Sequence of chain 1.B:
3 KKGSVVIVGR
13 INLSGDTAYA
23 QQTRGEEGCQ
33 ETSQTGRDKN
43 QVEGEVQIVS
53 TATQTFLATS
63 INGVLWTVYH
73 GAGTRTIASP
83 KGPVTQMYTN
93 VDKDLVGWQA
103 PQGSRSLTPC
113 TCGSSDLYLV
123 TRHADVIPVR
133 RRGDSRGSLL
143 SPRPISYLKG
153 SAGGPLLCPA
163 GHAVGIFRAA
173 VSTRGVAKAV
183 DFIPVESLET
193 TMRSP

Sequence of chain 1.C:
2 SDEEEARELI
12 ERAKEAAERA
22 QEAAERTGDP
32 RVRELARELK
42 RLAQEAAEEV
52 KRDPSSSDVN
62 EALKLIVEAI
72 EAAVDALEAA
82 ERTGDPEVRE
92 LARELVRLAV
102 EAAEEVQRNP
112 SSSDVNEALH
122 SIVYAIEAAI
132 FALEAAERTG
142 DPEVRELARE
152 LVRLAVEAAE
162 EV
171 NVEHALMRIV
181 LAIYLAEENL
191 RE

Binding-site contacts:
Ligand atom N3 contacts residue HIS72 of chain 1.B at 3.1 Å (h-bond).
Ligand atom N1 contacts residue ALA172 of chain 1.B at 2.8 Å (h-bond).
Ligand atom O4 contacts residue PHE58 of chain 1.B at 3.5 Å.
Ligand atom C11 contacts residue HIS72 of chain 1.B at 3.5 Å.
Ligand atom O1 contacts residue ALA172 of chain 1.B at 3.5 Å (h-bond).
Ligand atom C21 contacts residue MET177 of chain 1.C at 3.5 Å (hydrophobic).
Ligand atom O6 contacts residue LYS151 of chain 1.B at 3.5 Å.
Ligand atom O9 contacts residue GLY152 of chain 1.B at 2.9 Å (h-bond).
Ligand atom C30 contacts residue TYR184 of chain 1.C at 3.6 Å (hydrophobic).
Ligand atom O4 contacts residue GLY152 of chain 1.B at 3.1 Å.
Ligand atom C14 contacts residue ASP94 of chain 1.B at 3.4 Å.
Ligand atom C27 contacts residue HIS72 of chain 1.B at 3.4 Å.
Ligand atom C17 contacts residue MET177 of chain 1.C at 3.6 Å (hydrophobic).
Ligand atom C23 contacts residue HIS72 of chain 1.B at 3.4 Å.
Ligand atom O9 contacts residue SER153 of chain 1.B at 3.6 Å.
Ligand atom F1 contacts residue ASP183 of chain 1.B at 3.3 Å.
Ligand atom O2 contacts residue VAL180 of chain 1.C at 3.6 Å.
Ligand atom C21 contacts residue ARG170 of chain 1.B at 3.4 Å.
Ligand atom O5 contacts residue LEU181 of chain 1.C at 3.3 Å.
Ligand atom N3 contacts residue ALA154 of chain 1.B at 3.5 Å.
Ligand atom C10 contacts residue LYS151 of chain 1.B at 3.6 Å.
Ligand atom O4 contacts residue ALA154 of chain 1.B at 3.5 Å (h-bond).
Ligand atom O3 contacts residue ALA171 of chain 1.B at 3.1 Å.
Ligand atom C27 contacts residue TYR184 of chain 1.C at 3.6 Å (hydrophobic).
Ligand atom C32 contacts residue HIS72 of chain 1.B at 3.5 Å.
Ligand atom C4 contacts residue ALA154 of chain 1.B at 3.5 Å (hydrophobic).
Ligand atom C1 contacts residue PHE169 of chain 1.B at 3.4 Å (hydrophobic).
Ligand atom C29 contacts residue PHE58 of chain 1.B at 3.6 Å (hydrophobic).
Ligand atom N2 contacts residue HIS72 of chain 1.B at 3.5 Å (h-bond).
Ligand atom O3 contacts residue ALA172 of chain 1.B at 2.9 Å (h-bond).
Ligand atom O9 contacts residue LYS151 of chain 1.B at 3.3 Å.
Ligand atom C23 contacts residue TYR184 of chain 1.C at 3.4 Å (hydrophobic).
Ligand atom F1 contacts residue ARG170 of chain 1.B at 3.4 Å.
Ligand atom O6 contacts residue GLY152 of chain 1.B at 3.0 Å (h-bond).
Ligand atom O9 contacts residue LEU150 of chain 1.B at 3.6 Å (h-bond).
Ligand atom C17 contacts residue ARG170 of chain 1.B at 3.3 Å.
Ligand atom C16 contacts residue MET177 of chain 1.C at 3.6 Å (hydrophobic).
Ligand atom C20 contacts residue ALA172 of chain 1.B at 3.6 Å (hydrophobic).
Ligand atom N2 contacts residue ARG170 of chain 1.B at 3.1 Å (salt-bridge).
Ligand atom O7 contacts residue TYR184 of chain 1.C at 3.6 Å.

This protein binds this small molecule.
Small molecule (SMILES): CC(C)(C)OC(=O)N[C@H]1CCCCC/C=C\[C@@H]2C[C@@]2(C(=O)NS(=O)(=O)C2CC2)NC(=O)[C@@H]2C[C@@H](OC(=O)n3cc4cccc(F)c4c3)CN2C1=O